Sequence of chain 1.M:
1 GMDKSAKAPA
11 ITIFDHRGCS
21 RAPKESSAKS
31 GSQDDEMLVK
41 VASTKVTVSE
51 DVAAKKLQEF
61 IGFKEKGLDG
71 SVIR

Sequence of chain 1.P:
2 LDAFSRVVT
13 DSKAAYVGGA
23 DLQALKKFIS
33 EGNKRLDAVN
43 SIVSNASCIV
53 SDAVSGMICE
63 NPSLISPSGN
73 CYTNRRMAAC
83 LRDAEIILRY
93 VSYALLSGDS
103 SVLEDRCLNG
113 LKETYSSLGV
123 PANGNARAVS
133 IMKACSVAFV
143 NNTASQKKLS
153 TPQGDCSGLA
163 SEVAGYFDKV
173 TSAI

Binding-site contacts:
Ligand atom CBD contacts residue ASP35 of chain 1.M at 3.5 Å.
Ligand atom CAA contacts residue CYS19 of chain 1.M at 1.8 Å (hydrophobic).
Ligand atom OA contacts residue SER65 of chain 1.P at 3.4 Å.
Ligand atom O1B contacts residue ARG21 of chain 1.M at 3.6 Å (salt-bridge).
Ligand atom CBB contacts residue PRO69 of chain 1.P at 3.6 Å (hydrophobic).
Ligand atom CAD contacts residue PRO23 of chain 1.M at 3.4 Å (hydrophobic).
Ligand atom C3D contacts residue LEU38 of chain 1.M at 3.6 Å (hydrophobic).
Ligand atom O1C contacts residue LYS40 of chain 1.M at 2.9 Å (salt-bridge).
Ligand atom CHA contacts residue CYS19 of chain 1.M at 3.4 Å (hydrophobic).
Ligand atom C4D contacts residue LEU38 of chain 1.M at 3.4 Å (hydrophobic).
Ligand atom CHC contacts residue PHE14 of chain 1.M at 3.6 Å (hydrophobic).
Ligand atom CMA contacts residue LYS67 of chain 1.N at 3.3 Å.
Ligand atom C4D contacts residue PRO23 of chain 1.M at 3.3 Å (hydrophobic).
Ligand atom OD contacts residue GLU25 of chain 1.M at 3.2 Å (salt-bridge).
Ligand atom C2A contacts residue CYS19 of chain 1.M at 3.4 Å (hydrophobic).
Ligand atom CHB contacts residue ARG21 of chain 1.M at 3.7 Å.
Ligand atom CMC contacts residue GLU25 of chain 1.M at 3.6 Å.
Ligand atom CBA contacts residue CYS19 of chain 1.M at 2.9 Å (hydrophobic).
Ligand atom CMD contacts residue MET37 of chain 1.M at 3.6 Å (hydrophobic).
Ligand atom CAD contacts residue MET37 of chain 1.M at 3.3 Å (hydrophobic).
Ligand atom C3A contacts residue CYS19 of chain 1.M at 2.4 Å (hydrophobic).
Ligand atom C2D contacts residue LEU38 of chain 1.M at 3.5 Å (hydrophobic).
Ligand atom CMB contacts residue ILE67 of chain 1.P at 3.5 Å (hydrophobic).
Ligand atom CBD contacts residue MET37 of chain 1.M at 3.5 Å (hydrophobic).
Ligand atom C4A contacts residue CYS19 of chain 1.M at 3.1 Å (hydrophobic).
Ligand atom C3D contacts residue PRO23 of chain 1.M at 3.4 Å (hydrophobic).
Ligand atom CGB contacts residue PRO69 of chain 1.P at 3.6 Å (hydrophobic).
Ligand atom CBB contacts residue ILE67 of chain 1.P at 3.4 Å (hydrophobic).
Ligand atom CMD contacts residue GLU36 of chain 1.M at 3.4 Å.
Ligand atom C2A contacts residue PRO64 of chain 1.P at 3.6 Å (hydrophobic).
Ligand atom ND contacts residue GLU25 of chain 1.M at 2.9 Å (salt-bridge).
Ligand atom OD contacts residue SER26 of chain 1.M at 3.5 Å (h-bond).
Ligand atom CAD contacts residue ASP35 of chain 1.M at 3.3 Å.
Ligand atom OD contacts residue PRO23 of chain 1.M at 3.1 Å.
Ligand atom CBA contacts residue HIS66 of chain 1.N at 3.6 Å.
Ligand atom O2B contacts residue PRO69 of chain 1.P at 3.2 Å.
Ligand atom OD contacts residue LEU38 of chain 1.M at 3.6 Å.
Ligand atom C4D contacts residue GLU25 of chain 1.M at 3.6 Å.
Ligand atom CAB contacts residue ILE67 of chain 1.P at 3.5 Å (hydrophobic).
Ligand atom OD contacts residue LYS24 of chain 1.M at 3.4 Å (salt-bridge).

A small-molecule ligand and the protein it binds are described below.
Small molecule (SMILES): C=CC1=C(C)[C@@H](CC2=N/C(=C\c3[nH]c(/C=C4\NC(=O)C(C)=C4C=C)c(C)c3CCC(=O)O)C(CCC(=O)O)=C2C)NC1=O

Sequence of chain 1.O:
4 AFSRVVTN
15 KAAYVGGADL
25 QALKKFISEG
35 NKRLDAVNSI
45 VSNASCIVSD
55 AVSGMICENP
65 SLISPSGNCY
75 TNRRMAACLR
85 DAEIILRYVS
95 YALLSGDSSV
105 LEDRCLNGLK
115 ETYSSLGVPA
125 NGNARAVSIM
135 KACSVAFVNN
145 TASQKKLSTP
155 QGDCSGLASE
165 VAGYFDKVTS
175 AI

Sequence of chain 1.N:
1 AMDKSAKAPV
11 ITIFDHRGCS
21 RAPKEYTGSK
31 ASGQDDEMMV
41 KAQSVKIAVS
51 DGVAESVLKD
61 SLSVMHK